Sequence of chain 1.E:
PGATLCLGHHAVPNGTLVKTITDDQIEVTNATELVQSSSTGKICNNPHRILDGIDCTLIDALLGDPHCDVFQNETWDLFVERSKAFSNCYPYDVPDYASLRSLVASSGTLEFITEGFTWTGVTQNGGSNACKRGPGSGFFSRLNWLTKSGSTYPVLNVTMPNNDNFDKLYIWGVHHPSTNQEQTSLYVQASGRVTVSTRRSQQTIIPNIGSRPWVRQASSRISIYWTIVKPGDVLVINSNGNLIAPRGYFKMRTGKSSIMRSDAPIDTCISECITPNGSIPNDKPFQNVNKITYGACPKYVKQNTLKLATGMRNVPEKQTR

The small molecule below binds the protein below.
Small molecule (SMILES): CC(=O)N[C@H]1[C@H](O[C@H]2[C@H](O)[C@@H](NC(C)=O)CO[C@@H]2CO)O[C@H](CO)[C@@H](O)[C@@H]1O

Sequence of chain 1.F:
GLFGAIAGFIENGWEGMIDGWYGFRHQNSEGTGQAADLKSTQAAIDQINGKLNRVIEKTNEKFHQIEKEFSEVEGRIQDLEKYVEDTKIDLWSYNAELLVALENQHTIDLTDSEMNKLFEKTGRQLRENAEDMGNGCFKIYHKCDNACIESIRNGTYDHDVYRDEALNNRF

Binding-site contacts:
Ligand atom C6 contacts residue ASN292 of chain 1.E at 4.1 Å.
Ligand atom N2 contacts residue ASN279 of chain 1.E at 3.0 Å (h-bond).
Ligand atom C8 contacts residue VAL291 of chain 1.E at 4.1 Å (hydrophobic).
Ligand atom C5 contacts residue ASN279 of chain 1.E at 3.6 Å.
Ligand atom C3 contacts residue ASN279 of chain 1.E at 3.9 Å.
Ligand atom C2 contacts residue VAL291 of chain 1.E at 4.0 Å (hydrophobic).
Ligand atom C8 contacts residue LYS293 of chain 1.E at 3.9 Å.
Ligand atom C5 contacts residue ASN292 of chain 1.E at 4.0 Å.
Ligand atom C1 contacts residue ASN292 of chain 1.E at 4.3 Å.
Ligand atom O5 contacts residue ASN292 of chain 1.E at 4.0 Å.
Ligand atom C8 contacts residue GLU69 of chain 1.F at 3.5 Å.
Ligand atom C6 contacts residue GLU69 of chain 1.F at 4.5 Å.
Ligand atom O7 contacts residue ASN279 of chain 1.E at 3.1 Å (h-bond).
Ligand atom C3 contacts residue VAL291 of chain 1.E at 4.2 Å (hydrophobic).
Ligand atom C7 contacts residue ASN279 of chain 1.E at 3.2 Å.
Ligand atom C2 contacts residue ASN279 of chain 1.E at 2.6 Å.
Ligand atom C8 contacts residue ASN279 of chain 1.E at 4.4 Å.
Ligand atom C1 contacts residue VAL291 of chain 1.E at 3.7 Å (hydrophobic).
Ligand atom C4 contacts residue ASN279 of chain 1.E at 4.2 Å.
Ligand atom C8 contacts residue SER39 of chain 1.E at 3.4 Å.
Ligand atom N2 contacts residue VAL291 of chain 1.E at 3.6 Å.
Ligand atom C7 contacts residue VAL291 of chain 1.E at 4.4 Å (hydrophobic).
Ligand atom O5 contacts residue ASN279 of chain 1.E at 2.4 Å (h-bond).
Ligand atom C1 contacts residue ASN279 of chain 1.E at 1.4 Å.